This small molecule binds to this protein.
Small molecule (SMILES): CC(=O)N[C@@H]1[C@@H](O)[C@H](O)[C@@H](CO)O[C@H]1O

Binding-site contacts:
Ligand atom C7 contacts residue ASN35 of chain 1.A at 3.4 Å.
Ligand atom N2 contacts residue ASN35 of chain 1.A at 3.0 Å (h-bond).
Ligand atom O6 contacts residue GLU39 of chain 1.A at 3.2 Å (salt-bridge).
Ligand atom C6 contacts residue GLU39 of chain 1.A at 3.2 Å.
Ligand atom C3 contacts residue ASN35 of chain 1.A at 3.8 Å.
Ligand atom O5 contacts residue ASN40 of chain 1.A at 3.8 Å.
Ligand atom O5 contacts residue ASN35 of chain 1.A at 2.3 Å (h-bond).
Ligand atom O7 contacts residue GLN322 of chain 1.A at 4.2 Å.
Ligand atom C7 contacts residue GLN322 of chain 1.A at 4.2 Å.
Ligand atom O5 contacts residue THR37 of chain 1.A at 4.1 Å.
Ligand atom C2 contacts residue ASN35 of chain 1.A at 2.4 Å.
Ligand atom O6 contacts residue ASN40 of chain 1.A at 3.9 Å.
Ligand atom C4 contacts residue ASN35 of chain 1.A at 4.2 Å.
Ligand atom C1 contacts residue ASN40 of chain 1.A at 4.4 Å.
Ligand atom C1 contacts residue ASN35 of chain 1.A at 1.4 Å.
Ligand atom O6 contacts residue THR37 of chain 1.A at 2.9 Å (h-bond).
Ligand atom O7 contacts residue ASN35 of chain 1.A at 3.4 Å (h-bond).
Ligand atom C5 contacts residue ASN35 of chain 1.A at 3.6 Å.
Ligand atom C8 contacts residue GLN322 of chain 1.A at 3.4 Å.
Ligand atom C6 contacts residue THR37 of chain 1.A at 4.3 Å.

Sequence of chain 1.A:
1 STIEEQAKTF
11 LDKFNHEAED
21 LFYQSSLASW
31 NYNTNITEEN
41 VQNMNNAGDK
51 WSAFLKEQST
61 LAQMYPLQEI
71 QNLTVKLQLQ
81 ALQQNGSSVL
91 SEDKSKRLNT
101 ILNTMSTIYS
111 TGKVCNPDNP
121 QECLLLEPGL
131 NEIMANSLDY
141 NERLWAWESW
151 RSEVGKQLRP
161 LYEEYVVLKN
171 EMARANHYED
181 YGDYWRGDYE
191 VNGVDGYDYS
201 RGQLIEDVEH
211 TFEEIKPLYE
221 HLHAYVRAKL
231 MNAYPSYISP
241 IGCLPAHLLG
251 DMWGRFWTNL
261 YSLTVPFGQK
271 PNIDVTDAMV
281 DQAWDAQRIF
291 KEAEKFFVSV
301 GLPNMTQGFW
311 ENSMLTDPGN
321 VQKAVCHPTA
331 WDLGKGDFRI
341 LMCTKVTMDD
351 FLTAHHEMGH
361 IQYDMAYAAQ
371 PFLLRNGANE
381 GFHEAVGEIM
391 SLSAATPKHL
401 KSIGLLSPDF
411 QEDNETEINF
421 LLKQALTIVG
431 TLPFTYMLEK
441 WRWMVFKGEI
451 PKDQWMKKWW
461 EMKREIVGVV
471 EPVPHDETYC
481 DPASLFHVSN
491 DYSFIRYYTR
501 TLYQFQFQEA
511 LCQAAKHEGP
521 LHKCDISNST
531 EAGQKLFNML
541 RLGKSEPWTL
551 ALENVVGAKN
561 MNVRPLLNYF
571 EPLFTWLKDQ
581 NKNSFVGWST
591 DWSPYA